A protein and the small-molecule ligand that binds it are described below.
Small molecule (SMILES): NS(=O)(=O)c1nnc(NC(=O)C2CCCCC2)s1

Binding-site contacts:
Ligand atom O02 contacts residue TRP204 of chain 1.C at 3.7 Å.
Ligand atom N04 contacts residue HIS111 of chain 1.C at 3.2 Å (h-bond).
Ligand atom O02 contacts residue THR194 of chain 1.C at 3.1 Å (h-bond).
Ligand atom N06 contacts residue HIS109 of chain 1.C at 3.6 Å.
Ligand atom N07 contacts residue LEU193 of chain 1.C at 4.1 Å.
Ligand atom C08 contacts residue GLN107 of chain 1.C at 4.2 Å.
Ligand atom S09 contacts residue LEU193 of chain 1.C at 3.9 Å.
Ligand atom O03 contacts residue ZN1 of chain 1.O at 2.6 Å.
Ligand atom O03 contacts residue HIS109 of chain 1.C at 3.2 Å.
Ligand atom S01 contacts residue THR194 of chain 1.C at 3.6 Å (h-bond).
Ligand atom N04 contacts residue GLU115 of chain 1.C at 4.0 Å.
Ligand atom N07 contacts residue GLN107 of chain 1.C at 3.5 Å (h-bond).
Ligand atom O13 contacts residue GLN107 of chain 1.C at 3.3 Å (h-bond).
Ligand atom S01 contacts residue HIS109 of chain 1.C at 3.5 Å (h-bond).
Ligand atom S09 contacts residue THR195 of chain 1.C at 2.8 Å (h-bond).
Ligand atom O03 contacts residue VAL140 of chain 1.C at 3.9 Å.
Ligand atom O02 contacts residue LEU193 of chain 1.C at 3.6 Å.
Ligand atom C11 contacts residue GLN107 of chain 1.C at 4.1 Å.
Ligand atom N04 contacts residue HIS109 of chain 1.C at 3.3 Å (h-bond).
Ligand atom C05 contacts residue ZN1 of chain 1.O at 3.9 Å.
Ligand atom N04 contacts residue HIS128 of chain 1.C at 3.9 Å.
Ligand atom S01 contacts residue ZN1 of chain 1.O at 2.6 Å.
Ligand atom N04 contacts residue ZN1 of chain 1.O at 2.1 Å.
Ligand atom O03 contacts residue VAL130 of chain 1.C at 3.8 Å.
Ligand atom O03 contacts residue HIS128 of chain 1.C at 3.2 Å (h-bond).
Ligand atom C16 contacts residue LEU132 of chain 1.C at 4.3 Å (hydrophobic).
Ligand atom N06 contacts residue VAL130 of chain 1.C at 3.3 Å.
Ligand atom C16 contacts residue VAL130 of chain 1.C at 4.1 Å (hydrophobic).
Ligand atom C08 contacts residue THR195 of chain 1.C at 4.2 Å.
Ligand atom O02 contacts residue ZN1 of chain 1.O at 3.8 Å.
Ligand atom O03 contacts residue TRP204 of chain 1.C at 4.1 Å.
Ligand atom C05 contacts residue THR195 of chain 1.C at 4.2 Å.
Ligand atom S01 contacts residue HIS128 of chain 1.C at 3.8 Å.
Ligand atom C08 contacts residue LEU193 of chain 1.C at 4.1 Å (hydrophobic).
Ligand atom N06 contacts residue GLN107 of chain 1.C at 3.9 Å.
Ligand atom N07 contacts residue VAL130 of chain 1.C at 3.8 Å.
Ligand atom C05 contacts residue HIS109 of chain 1.C at 3.7 Å.
Ligand atom N04 contacts residue THR194 of chain 1.C at 2.6 Å (h-bond).
Ligand atom N04 contacts residue THR195 of chain 1.C at 3.9 Å.
Ligand atom O13 contacts residue VAL130 of chain 1.C at 3.6 Å.

Sequence of chain 1.C:
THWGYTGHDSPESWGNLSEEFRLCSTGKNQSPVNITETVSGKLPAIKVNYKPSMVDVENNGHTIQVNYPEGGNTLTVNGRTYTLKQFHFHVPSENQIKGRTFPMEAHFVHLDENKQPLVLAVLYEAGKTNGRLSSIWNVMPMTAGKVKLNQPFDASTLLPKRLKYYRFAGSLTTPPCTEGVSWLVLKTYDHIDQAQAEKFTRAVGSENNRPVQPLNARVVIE